Binding-site contacts:
Ligand atom C1 contacts residue ASN185 of chain 1.B at 1.4 Å.
Ligand atom N2 contacts residue PHE183 of chain 1.B at 3.4 Å (h-bond).
Ligand atom C4 contacts residue ASN185 of chain 1.B at 4.2 Å.
Ligand atom C3 contacts residue ASN185 of chain 1.B at 3.8 Å.
Ligand atom C5 contacts residue ASN185 of chain 1.B at 3.7 Å.
Ligand atom O5 contacts residue ASN185 of chain 1.B at 2.4 Å (h-bond).
Ligand atom C8 contacts residue PHE183 of chain 1.B at 4.5 Å (hydrophobic).
Ligand atom C7 contacts residue PHE184 of chain 1.B at 4.4 Å (hydrophobic).
Ligand atom C7 contacts residue PHE183 of chain 1.B at 4.0 Å (hydrophobic).
Ligand atom O7 contacts residue ASN185 of chain 1.B at 3.5 Å (h-bond).
Ligand atom O7 contacts residue PHE184 of chain 1.B at 4.2 Å.
Ligand atom N2 contacts residue ASN185 of chain 1.B at 2.9 Å (h-bond).
Ligand atom C7 contacts residue ASN185 of chain 1.B at 3.6 Å.
Ligand atom C2 contacts residue PHE183 of chain 1.B at 4.5 Å (hydrophobic).
Ligand atom C2 contacts residue ASN185 of chain 1.B at 2.4 Å.
Ligand atom C1 contacts residue PHE183 of chain 1.B at 4.3 Å (hydrophobic).

Sequence of chain 1.B:
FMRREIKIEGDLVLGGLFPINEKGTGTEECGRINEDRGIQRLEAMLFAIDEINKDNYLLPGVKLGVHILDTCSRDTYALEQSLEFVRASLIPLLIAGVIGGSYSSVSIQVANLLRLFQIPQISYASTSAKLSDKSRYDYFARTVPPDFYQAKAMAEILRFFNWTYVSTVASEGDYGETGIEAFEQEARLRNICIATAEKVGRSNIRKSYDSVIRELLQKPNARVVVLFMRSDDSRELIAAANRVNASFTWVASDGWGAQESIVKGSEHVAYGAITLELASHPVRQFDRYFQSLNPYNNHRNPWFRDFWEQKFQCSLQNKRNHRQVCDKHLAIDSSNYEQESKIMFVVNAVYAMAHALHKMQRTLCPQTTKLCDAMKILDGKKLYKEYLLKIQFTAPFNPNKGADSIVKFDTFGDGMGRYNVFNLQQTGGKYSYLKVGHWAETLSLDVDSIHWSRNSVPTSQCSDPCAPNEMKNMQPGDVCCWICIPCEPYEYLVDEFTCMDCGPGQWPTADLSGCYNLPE

A small-molecule ligand and the protein it binds are described below.
Small molecule (SMILES): CC(=O)N[C@@H]1[C@@H](O)[C@H](O)[C@@H](CO)O[C@H]1O